The small molecule below binds the protein below.
Small molecule (SMILES): Nc1ncnc2c1ncn2[C@@H]1O[C@H](CO[P](=O)(O)O[P](=O)(O)NP(=O)(O)O)[C@@H](O)[C@H]1O

Sequence of chain 1.A:
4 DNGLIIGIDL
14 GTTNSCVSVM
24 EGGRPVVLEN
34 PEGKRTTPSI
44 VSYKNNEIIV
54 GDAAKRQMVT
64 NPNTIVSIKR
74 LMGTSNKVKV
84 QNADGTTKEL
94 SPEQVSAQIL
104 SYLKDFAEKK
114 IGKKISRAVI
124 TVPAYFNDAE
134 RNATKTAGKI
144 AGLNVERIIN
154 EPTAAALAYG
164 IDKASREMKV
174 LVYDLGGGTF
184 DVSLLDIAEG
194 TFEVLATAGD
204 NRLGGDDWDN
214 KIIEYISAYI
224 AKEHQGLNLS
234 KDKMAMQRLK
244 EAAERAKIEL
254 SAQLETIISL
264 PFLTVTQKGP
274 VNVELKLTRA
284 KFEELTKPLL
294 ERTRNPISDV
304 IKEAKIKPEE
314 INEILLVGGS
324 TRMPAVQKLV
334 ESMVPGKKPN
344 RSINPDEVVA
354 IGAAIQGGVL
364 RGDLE

Binding-site contacts:
Ligand atom C4' contacts residue GLY180 of chain 1.A at 3.6 Å.
Ligand atom O5' contacts residue GLY322 of chain 1.A at 3.4 Å (h-bond).
Ligand atom O1G contacts residue THR15 of chain 1.A at 2.5 Å (h-bond).
Ligand atom PB contacts residue MG1 of chain 1.B at 3.3 Å.
Ligand atom O5' contacts residue GLY180 of chain 1.A at 3.4 Å (h-bond).
Ligand atom O1A contacts residue GLY321 of chain 1.A at 3.2 Å.
Ligand atom O2G contacts residue THR182 of chain 1.A at 2.6 Å (h-bond).
Ligand atom O3A contacts residue GLY180 of chain 1.A at 3.4 Å (h-bond).
Ligand atom C4 contacts residue GLY322 of chain 1.A at 3.2 Å.
Ligand atom N9 contacts residue GLY322 of chain 1.A at 3.5 Å (h-bond).
Ligand atom O3' contacts residue GLY208 of chain 1.A at 3.3 Å.
Ligand atom C5' contacts residue GLY180 of chain 1.A at 3.4 Å.
Ligand atom O1B contacts residue MG1 of chain 1.B at 2.5 Å.
Ligand atom C5 contacts residue GLY322 of chain 1.A at 3.5 Å.
Ligand atom O2B contacts residue THR16 of chain 1.A at 2.8 Å (h-bond).
Ligand atom N1 contacts residue SER254 of chain 1.A at 2.8 Å (h-bond).
Ligand atom O3G contacts residue GLY181 of chain 1.A at 2.8 Å (h-bond).
Ligand atom O4' contacts residue GLY322 of chain 1.A at 3.3 Å.
Ligand atom O3G contacts residue GLY180 of chain 1.A at 3.0 Å (h-bond).
Ligand atom N3B contacts residue MG1 of chain 1.B at 2.8 Å.
Ligand atom C2' contacts residue GLU247 of chain 1.A at 3.3 Å.
Ligand atom N3 contacts residue GLY322 of chain 1.A at 3.6 Å.
Ligand atom O1A contacts residue GLY322 of chain 1.A at 3.1 Å (h-bond).
Ligand atom C5' contacts residue ASN17 of chain 1.A at 3.6 Å.
Ligand atom C2 contacts residue SER254 of chain 1.A at 3.4 Å.
Ligand atom O2A contacts residue ASN17 of chain 1.A at 3.0 Å (h-bond).
Ligand atom O2B contacts residue THR15 of chain 1.A at 3.4 Å (h-bond).
Ligand atom N3 contacts residue LYS250 of chain 1.A at 3.6 Å.
Ligand atom O2G contacts residue GLY179 of chain 1.A at 3.4 Å.
Ligand atom C8 contacts residue GOL1 of chain 1.D at 3.6 Å.
Ligand atom O2' contacts residue GLU247 of chain 1.A at 2.7 Å (salt-bridge).
Ligand atom N6 contacts residue ARG325 of chain 1.A at 3.2 Å.
Ligand atom O2B contacts residue GLY14 of chain 1.A at 3.5 Å.
Ligand atom O3' contacts residue GLY180 of chain 1.A at 3.5 Å.
Ligand atom O2B contacts residue ASN17 of chain 1.A at 2.8 Å (h-bond).
Ligand atom O5' contacts residue GLY179 of chain 1.A at 3.5 Å.
Ligand atom O3' contacts residue LYS250 of chain 1.A at 3.1 Å (salt-bridge).
Ligand atom O4' contacts residue SER323 of chain 1.A at 3.3 Å (h-bond).
Ligand atom O3G contacts residue THR16 of chain 1.A at 2.6 Å (h-bond).
Ligand atom O2' contacts residue LYS250 of chain 1.A at 2.8 Å (salt-bridge).